Sequence of chain 1.G:
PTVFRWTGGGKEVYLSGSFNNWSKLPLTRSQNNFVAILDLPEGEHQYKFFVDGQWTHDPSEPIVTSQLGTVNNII

The protein below binds the small molecule below.
Small molecule (SMILES): OC[C@H]1O[C@@H]2O[C@H]3[C@H](O)[C@@H](O)[C@@H](O[C@H]4[C@H](O)[C@@H](O)[C@@H](O[C@H]5[C@H](O)[C@@H](O)[C@@H](O[C@H]6[C@H](O)[C@@H](O)[C@@H](O[C@H]7[C@H](O)[C@@H](O)[C@@H](O[C@H]8[C@H](O)[C@@H](O)[C@@H](O[C@H]1[C@H](O)[C@H]2O)O[C@@H]8CO)O[C@@H]7CO)O[C@@H]6CO)O[C@@H]5CO)O[C@@H]4CO)O[C@@H]3CO

Binding-site contacts:
Ligand atom C3 contacts residue ASN83 of chain 1.G at 4.1 Å.
Ligand atom O3 contacts residue ASN83 of chain 1.G at 2.9 Å (h-bond).
Ligand atom C1 contacts residue TRP33 of chain 1.G at 3.8 Å (hydrophobic).
Ligand atom O2 contacts residue TRP66 of chain 1.G at 4.1 Å.
Ligand atom O2 contacts residue GLN78 of chain 1.G at 3.4 Å.
Ligand atom C2 contacts residue THR81 of chain 1.G at 3.7 Å.
Ligand atom C4 contacts residue TRP33 of chain 1.G at 4.0 Å (hydrophobic).
Ligand atom O2 contacts residue ASN83 of chain 1.G at 2.6 Å (h-bond).
Ligand atom C2 contacts residue GLN65 of chain 1.G at 3.1 Å.
Ligand atom O5 contacts residue TRP66 of chain 1.G at 3.6 Å.
Ligand atom C3 contacts residue LEU79 of chain 1.G at 4.0 Å (hydrophobic).
Ligand atom C3 contacts residue THR81 of chain 1.G at 3.4 Å.
Ligand atom C2 contacts residue ASN83 of chain 1.G at 3.4 Å.
Ligand atom O3 contacts residue LYS59 of chain 1.G at 2.9 Å (salt-bridge).
Ligand atom C3 contacts residue LYS59 of chain 1.G at 4.1 Å.
Ligand atom C6 contacts residue GLN65 of chain 1.G at 4.0 Å.
Ligand atom O2 contacts residue TRP33 of chain 1.G at 4.1 Å.
Ligand atom C6 contacts residue TRP33 of chain 1.G at 4.0 Å (hydrophobic).
Ligand atom C4 contacts residue TRP66 of chain 1.G at 4.0 Å (hydrophobic).
Ligand atom C3 contacts residue GLN78 of chain 1.G at 3.5 Å.
Ligand atom C3 contacts residue GLN65 of chain 1.G at 3.3 Å.
Ligand atom C5 contacts residue LEU79 of chain 1.G at 3.8 Å (hydrophobic).
Ligand atom O5 contacts residue TRP33 of chain 1.G at 3.9 Å.
Ligand atom O2 contacts residue LYS22 of chain 1.G at 3.0 Å.
Ligand atom O4 contacts residue THR81 of chain 1.G at 3.8 Å.
Ligand atom O3 contacts residue SER77 of chain 1.G at 3.4 Å.
Ligand atom O4 contacts residue LEU79 of chain 1.G at 3.7 Å.
Ligand atom O2 contacts residue THR81 of chain 1.G at 2.9 Å (h-bond).
Ligand atom O2 contacts residue LYS59 of chain 1.G at 3.7 Å.
Ligand atom O2 contacts residue SER77 of chain 1.G at 3.8 Å.
Ligand atom O3 contacts residue THR81 of chain 1.G at 3.3 Å (h-bond).
Ligand atom O3 contacts residue GLN78 of chain 1.G at 3.1 Å (h-bond).
Ligand atom O2 contacts residue GLN65 of chain 1.G at 3.5 Å.
Ligand atom O3 contacts residue TRP33 of chain 1.G at 3.9 Å.
Ligand atom C4 contacts residue LEU79 of chain 1.G at 4.1 Å (hydrophobic).
Ligand atom C4 contacts residue GLN65 of chain 1.G at 3.7 Å.
Ligand atom C2 contacts residue TRP66 of chain 1.G at 3.7 Å (hydrophobic).
Ligand atom C2 contacts residue LYS22 of chain 1.G at 4.1 Å.
Ligand atom O3 contacts residue GLN65 of chain 1.G at 2.5 Å.
Ligand atom C2 contacts residue TRP33 of chain 1.G at 3.8 Å (hydrophobic).